Binding-site contacts:
Ligand atom NAJ contacts residue NI1 of chain 1.L at 2.2 Å (h-bond).
Ligand atom CAR contacts residue VAL260 of chain 1.B at 3.6 Å (hydrophobic).
Ligand atom CAL contacts residue NI1 of chain 1.L at 3.3 Å.
Ligand atom CAA contacts residue GLU115 of chain 1.B at 3.6 Å.
Ligand atom CAR contacts residue THR261 of chain 1.B at 3.9 Å.
Ligand atom NAE contacts residue NI1 of chain 1.L at 2.1 Å (h-bond).
Ligand atom CAP contacts residue THR261 of chain 1.B at 3.3 Å.
Ligand atom CAR contacts residue LYS259 of chain 1.B at 3.5 Å.
Ligand atom CAG contacts residue NI1 of chain 1.L at 3.1 Å.
Ligand atom CAO contacts residue LYS259 of chain 1.B at 4.0 Å.
Ligand atom CAP contacts residue VAL260 of chain 1.B at 3.8 Å (hydrophobic).
Ligand atom CAQ contacts residue TYR209 of chain 1.B at 3.6 Å (hydrophobic).
Ligand atom CAD contacts residue PHE114 of chain 1.B at 3.7 Å (hydrophobic).
Ligand atom CAO contacts residue GLU118 of chain 1.B at 3.6 Å.
Ligand atom CAS contacts residue TYR209 of chain 1.B at 3.7 Å (hydrophobic).
Ligand atom CAP contacts residue LYS259 of chain 1.B at 3.7 Å.
Ligand atom CAL contacts residue PHE114 of chain 1.B at 3.4 Å (hydrophobic).
Ligand atom CAM contacts residue PHE114 of chain 1.B at 3.8 Å (hydrophobic).
Ligand atom CAN contacts residue LYS259 of chain 1.B at 3.8 Å.
Ligand atom OAB contacts residue THR261 of chain 1.B at 2.4 Å (h-bond).
Ligand atom NAI contacts residue PHE114 of chain 1.B at 3.6 Å.
Ligand atom CAA contacts residue PHE114 of chain 1.B at 3.7 Å (hydrophobic).
Ligand atom CAN contacts residue THR261 of chain 1.B at 3.6 Å.
Ligand atom CAR contacts residue TRP208 of chain 1.B at 3.6 Å (hydrophobic).
Ligand atom CAC contacts residue NI1 of chain 1.L at 2.9 Å.
Ligand atom OAB contacts residue VAL260 of chain 1.B at 3.9 Å.
Ligand atom CAR contacts residue SER207 of chain 1.B at 3.7 Å.
Ligand atom CAA contacts residue GLU118 of chain 1.B at 3.5 Å.
Ligand atom CAP contacts residue SER207 of chain 1.B at 4.0 Å.
Ligand atom NAI contacts residue NI1 of chain 1.L at 2.9 Å (h-bond).
Ligand atom OAB contacts residue PHE114 of chain 1.B at 3.7 Å.
Ligand atom CAM contacts residue THR261 of chain 1.B at 3.9 Å.
Ligand atom CAK contacts residue PHE114 of chain 1.B at 3.5 Å (hydrophobic).
Ligand atom NAJ contacts residue PHE114 of chain 1.B at 3.4 Å.
Ligand atom CAA contacts residue NI1 of chain 1.L at 3.8 Å.
Ligand atom CAK contacts residue THR261 of chain 1.B at 3.3 Å.
Ligand atom CAQ contacts residue SER207 of chain 1.B at 3.9 Å.
Ligand atom CAC contacts residue PHE114 of chain 1.B at 3.7 Å (hydrophobic).
Ligand atom CAQ contacts residue GLU118 of chain 1.B at 3.4 Å.
Ligand atom CAS contacts residue SER207 of chain 1.B at 3.5 Å.

Sequence of chain 1.B:
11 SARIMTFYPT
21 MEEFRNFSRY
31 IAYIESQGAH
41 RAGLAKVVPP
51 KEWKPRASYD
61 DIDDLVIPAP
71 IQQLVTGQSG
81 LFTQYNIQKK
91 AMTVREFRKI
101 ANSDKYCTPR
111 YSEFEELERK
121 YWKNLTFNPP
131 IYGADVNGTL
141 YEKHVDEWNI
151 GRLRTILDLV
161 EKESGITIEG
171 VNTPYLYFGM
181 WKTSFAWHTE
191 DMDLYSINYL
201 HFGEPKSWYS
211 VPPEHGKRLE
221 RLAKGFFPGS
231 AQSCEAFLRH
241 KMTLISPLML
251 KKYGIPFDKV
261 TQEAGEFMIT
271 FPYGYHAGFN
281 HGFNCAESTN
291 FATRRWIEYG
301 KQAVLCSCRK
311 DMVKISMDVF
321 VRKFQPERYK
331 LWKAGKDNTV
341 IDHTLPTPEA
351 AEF

This protein binds this small molecule.
Small molecule (SMILES): CC1NN(c2ccccn2)C(=O)[C@@H]1c1ccccc1